Binding-site contacts:
Ligand atom O4' contacts residue HIS630 of chain 2.P at 4.4 Å.
Ligand atom N6 contacts residue PRO633 of chain 2.P at 4.2 Å.
Ligand atom O2P contacts residue PHE629 of chain 2.P at 4.0 Å.
Ligand atom C6 contacts residue PRO631 of chain 2.P at 4.0 Å (hydrophobic).
Ligand atom N3 contacts residue PRO419 of chain 2.P at 4.3 Å.
Ligand atom N6 contacts residue GLY639 of chain 2.P at 2.8 Å (h-bond).
Ligand atom N6 contacts residue PRO631 of chain 2.P at 3.9 Å.
Ligand atom C2 contacts residue GLY639 of chain 2.P at 3.7 Å.
Ligand atom C6 contacts residue PRO419 of chain 2.P at 4.4 Å (hydrophobic).
Ligand atom N1 contacts residue ILE622 of chain 2.P at 4.4 Å.
Ligand atom C6 contacts residue SER632 of chain 2.P at 4.3 Å.
Ligand atom N9 contacts residue HIS630 of chain 2.P at 4.2 Å.
Ligand atom C5 contacts residue SER632 of chain 2.P at 4.3 Å.
Ligand atom N1 contacts residue VAL418 of chain 2.P at 3.8 Å.
Ligand atom N9 contacts residue PRO419 of chain 2.P at 4.2 Å.
Ligand atom O4' contacts residue PRO631 of chain 2.P at 3.8 Å.
Ligand atom C8 contacts residue PRO419 of chain 2.P at 4.3 Å (hydrophobic).
Ligand atom N6 contacts residue VAL418 of chain 2.P at 3.6 Å.
Ligand atom N7 contacts residue PRO419 of chain 2.P at 4.4 Å.
Ligand atom N6 contacts residue GLY637 of chain 2.P at 4.1 Å.
Ligand atom N7 contacts residue HIS630 of chain 2.P at 4.1 Å.
Ligand atom C5 contacts residue PRO631 of chain 2.P at 4.4 Å (hydrophobic).
Ligand atom N1 contacts residue PRO631 of chain 2.P at 4.2 Å.
Ligand atom N6 contacts residue SER632 of chain 2.P at 3.9 Å.
Ligand atom N6 contacts residue PHE638 of chain 2.P at 3.8 Å.
Ligand atom C4 contacts residue PRO419 of chain 2.P at 4.2 Å (hydrophobic).
Ligand atom O2P contacts residue PRO631 of chain 2.P at 3.8 Å.
Ligand atom O5' contacts residue PRO631 of chain 2.P at 4.1 Å.
Ligand atom N1 contacts residue GLY639 of chain 2.P at 2.9 Å (h-bond).
Ligand atom C6 contacts residue GLY639 of chain 2.P at 3.7 Å.
Ligand atom C2' contacts residue PRO419 of chain 2.P at 4.0 Å (hydrophobic).
Ligand atom N7 contacts residue SER632 of chain 2.P at 3.8 Å.
Ligand atom N7 contacts residue ASP609 of chain 2.P at 4.5 Å.
Ligand atom C1' contacts residue HIS630 of chain 2.P at 4.0 Å.
Ligand atom O2P contacts residue HIS628 of chain 2.P at 4.3 Å.
Ligand atom O5' contacts residue PHE629 of chain 2.P at 4.2 Å.
Ligand atom C8 contacts residue HIS630 of chain 2.P at 3.4 Å.
Ligand atom C5 contacts residue PRO419 of chain 2.P at 4.2 Å (hydrophobic).
Ligand atom C6 contacts residue VAL418 of chain 2.P at 3.8 Å (hydrophobic).
Ligand atom C2 contacts residue PRO419 of chain 2.P at 4.4 Å (hydrophobic).

This protein binds this small molecule.
Small molecule (SMILES): Nc1ncnc2c1ncn2[C@H]1C[C@H](O)[C@@H](COP(=O)(O)O)O1

Sequence of chain 2.P:
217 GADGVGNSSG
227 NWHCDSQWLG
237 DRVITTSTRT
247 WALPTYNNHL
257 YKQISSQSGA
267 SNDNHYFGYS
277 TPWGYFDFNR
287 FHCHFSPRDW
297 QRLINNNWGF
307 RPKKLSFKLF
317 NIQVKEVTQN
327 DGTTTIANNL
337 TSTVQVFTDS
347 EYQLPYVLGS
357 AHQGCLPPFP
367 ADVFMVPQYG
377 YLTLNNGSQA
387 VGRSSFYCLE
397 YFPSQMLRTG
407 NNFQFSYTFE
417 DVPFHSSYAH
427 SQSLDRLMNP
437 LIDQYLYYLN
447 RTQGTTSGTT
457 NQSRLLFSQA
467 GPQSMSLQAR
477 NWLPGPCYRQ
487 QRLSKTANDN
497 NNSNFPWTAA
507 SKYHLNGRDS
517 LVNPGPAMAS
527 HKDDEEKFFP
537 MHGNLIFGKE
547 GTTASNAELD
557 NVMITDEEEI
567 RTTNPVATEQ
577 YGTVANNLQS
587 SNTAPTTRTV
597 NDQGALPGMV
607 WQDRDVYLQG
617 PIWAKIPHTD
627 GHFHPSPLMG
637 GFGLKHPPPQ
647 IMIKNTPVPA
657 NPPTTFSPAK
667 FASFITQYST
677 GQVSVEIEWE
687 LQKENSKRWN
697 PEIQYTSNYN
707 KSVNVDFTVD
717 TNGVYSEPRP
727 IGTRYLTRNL